Sequence of chain 1.A:
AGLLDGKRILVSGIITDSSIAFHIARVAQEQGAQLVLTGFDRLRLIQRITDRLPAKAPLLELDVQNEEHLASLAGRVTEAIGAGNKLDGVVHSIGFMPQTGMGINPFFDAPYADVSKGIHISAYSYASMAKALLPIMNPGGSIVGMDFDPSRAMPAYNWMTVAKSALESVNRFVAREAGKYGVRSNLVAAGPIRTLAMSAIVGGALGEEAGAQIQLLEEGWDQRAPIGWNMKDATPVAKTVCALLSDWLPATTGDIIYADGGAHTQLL

This small molecule binds to this protein.
Small molecule (SMILES): Cc1cc(N)n(Cc2ccc(C(=O)NCc3ccc(F)cc3Cl)cc2)n1

Binding-site contacts:
Ligand atom N05 contacts residue THR196 of chain 1.A at 3.2 Å (h-bond).
Ligand atom C17 contacts residue GLN100 of chain 1.A at 3.9 Å.
Ligand atom C13 contacts residue NAD1 of chain 1.F at 3.9 Å.
Ligand atom C03 contacts residue NAD1 of chain 1.F at 3.5 Å.
Ligand atom C07 contacts residue GLY96 of chain 1.A at 3.7 Å.
Ligand atom C01 contacts residue NAD1 of chain 1.F at 3.9 Å.
Ligand atom C10 contacts residue ALA198 of chain 1.A at 3.9 Å (hydrophobic).
Ligand atom C23 contacts residue ILE202 of chain 1.A at 3.9 Å (hydrophobic).
Ligand atom C09 contacts residue MET161 of chain 1.A at 3.8 Å (hydrophobic).
Ligand atom C10 contacts residue MET103 of chain 1.A at 3.9 Å (hydrophobic).
Ligand atom N05 contacts residue NAD1 of chain 1.F at 3.7 Å.
Ligand atom C07 contacts residue NAD1 of chain 1.F at 3.7 Å.
Ligand atom CL2 contacts residue MET103 of chain 1.A at 3.5 Å.
Ligand atom C10 contacts residue MET98 of chain 1.A at 3.8 Å (hydrophobic).
Ligand atom C01 contacts residue MET161 of chain 1.A at 3.7 Å (hydrophobic).
Ligand atom N16 contacts residue MET98 of chain 1.A at 2.9 Å (h-bond).
Ligand atom C23 contacts residue LEU207 of chain 1.A at 3.8 Å (hydrophobic).
Ligand atom N16 contacts residue PHE97 of chain 1.A at 3.7 Å.
Ligand atom F22 contacts residue ALA201 of chain 1.A at 3.3 Å.
Ligand atom C14 contacts residue PHE97 of chain 1.A at 3.6 Å (hydrophobic).
Ligand atom CL2 contacts residue GLN100 of chain 1.A at 3.9 Å.
Ligand atom C17 contacts residue MET98 of chain 1.A at 3.4 Å (hydrophobic).
Ligand atom C08 contacts residue GLY96 of chain 1.A at 3.6 Å.
Ligand atom N05 contacts residue MET199 of chain 1.A at 3.7 Å.
Ligand atom C12 contacts residue ALA198 of chain 1.A at 3.7 Å (hydrophobic).
Ligand atom C04 contacts residue NAD1 of chain 1.F at 3.8 Å.
Ligand atom N26 contacts residue NAD1 of chain 1.F at 2.7 Å (h-bond).
Ligand atom C14 contacts residue ALA198 of chain 1.A at 3.9 Å (hydrophobic).
Ligand atom F22 contacts residue ALA206 of chain 1.A at 3.2 Å.
Ligand atom C13 contacts residue GLY96 of chain 1.A at 3.4 Å.
Ligand atom N26 contacts residue MET161 of chain 1.A at 3.6 Å.
Ligand atom C01 contacts residue PHE149 of chain 1.A at 3.8 Å (hydrophobic).
Ligand atom C11 contacts residue ALA198 of chain 1.A at 3.6 Å (hydrophobic).
Ligand atom CL2 contacts residue MET98 of chain 1.A at 3.9 Å.
Ligand atom O15 contacts residue PHE97 of chain 1.A at 3.7 Å.
Ligand atom C14 contacts residue MET98 of chain 1.A at 3.9 Å (hydrophobic).
Ligand atom C02 contacts residue NAD1 of chain 1.F at 3.5 Å.
Ligand atom C17 contacts residue PHE97 of chain 1.A at 3.9 Å (hydrophobic).
Ligand atom N06 contacts residue NAD1 of chain 1.F at 3.5 Å (h-bond).
Ligand atom C11 contacts residue PHE97 of chain 1.A at 3.8 Å (hydrophobic).